Sequence of chain 1.A:
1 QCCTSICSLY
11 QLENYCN

The small molecule below binds the protein below.
Small molecule (SMILES): Oc1cccc(O)c1

Sequence of chain 1.D:
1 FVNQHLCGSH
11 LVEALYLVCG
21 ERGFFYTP

Sequence of chain 1.B:
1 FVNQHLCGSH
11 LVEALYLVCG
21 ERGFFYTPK

Sequence of chain 2.F:
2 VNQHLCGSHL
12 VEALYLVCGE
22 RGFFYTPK

Binding-site contacts:
Ligand atom O1 contacts residue SER5 of chain 1.A at 3.9 Å.
Ligand atom O3 contacts residue LEU12 of chain 1.A at 4.0 Å.
Ligand atom O3 contacts residue ALA14 of chain 1.B at 3.5 Å.
Ligand atom C6 contacts residue LEU11 of chain 1.B at 3.9 Å (hydrophobic).
Ligand atom C2 contacts residue LEU11 of chain 1.B at 4.2 Å (hydrophobic).
Ligand atom C1 contacts residue CYS2 of chain 1.A at 3.3 Å (hydrophobic).
Ligand atom C5 contacts residue CYS2 of chain 1.A at 4.5 Å (hydrophobic).
Ligand atom C4 contacts residue HIS10 of chain 1.B at 4.0 Å.
Ligand atom C6 contacts residue HIS5 of chain 1.D at 4.4 Å.
Ligand atom C5 contacts residue HIS5 of chain 1.D at 4.2 Å.
Ligand atom C5 contacts residue CYS7 of chain 1.B at 4.1 Å (hydrophobic).
Ligand atom C6 contacts residue CYS7 of chain 1.B at 3.9 Å (hydrophobic).
Ligand atom C4 contacts residue LEU11 of chain 1.B at 3.9 Å (hydrophobic).
Ligand atom C3 contacts residue LEU12 of chain 1.A at 4.4 Å (hydrophobic).
Ligand atom O1 contacts residue CYS7 of chain 1.A at 2.8 Å (h-bond).
Ligand atom C2 contacts residue CYS7 of chain 1.A at 3.4 Å (hydrophobic).
Ligand atom C2 contacts residue HIS5 of chain 1.D at 3.7 Å.
Ligand atom C3 contacts residue LEU11 of chain 1.B at 4.1 Å (hydrophobic).
Ligand atom O3 contacts residue LEU17 of chain 2.F at 3.7 Å.
Ligand atom C3 contacts residue HIS5 of chain 1.D at 3.2 Å.
Ligand atom O3 contacts residue HIS5 of chain 1.D at 3.0 Å (h-bond).
Ligand atom C1 contacts residue CYS7 of chain 1.A at 3.9 Å (hydrophobic).
Ligand atom O1 contacts residue CYS2 of chain 1.A at 2.6 Å (h-bond).
Ligand atom O3 contacts residue CYS7 of chain 1.A at 4.4 Å.
Ligand atom C3 contacts residue CYS7 of chain 1.A at 4.4 Å (hydrophobic).
Ligand atom C5 contacts residue LEU6 of chain 1.D at 3.9 Å (hydrophobic).
Ligand atom O1 contacts residue ILE6 of chain 1.A at 3.5 Å.
Ligand atom C3 contacts residue ALA14 of chain 1.B at 4.3 Å (hydrophobic).
Ligand atom C1 contacts residue HIS5 of chain 1.D at 4.2 Å.
Ligand atom O1 contacts residue VAL2 of chain 1.D at 4.5 Å.
Ligand atom C6 contacts residue CYS2 of chain 1.A at 3.1 Å (hydrophobic).
Ligand atom C4 contacts residue HIS5 of chain 1.D at 3.7 Å.
Ligand atom C1 contacts residue LEU11 of chain 1.B at 4.0 Å (hydrophobic).
Ligand atom C5 contacts residue HIS10 of chain 1.B at 4.2 Å.
Ligand atom C5 contacts residue LEU11 of chain 1.B at 3.9 Å (hydrophobic).